Sequence of chain 1.H:
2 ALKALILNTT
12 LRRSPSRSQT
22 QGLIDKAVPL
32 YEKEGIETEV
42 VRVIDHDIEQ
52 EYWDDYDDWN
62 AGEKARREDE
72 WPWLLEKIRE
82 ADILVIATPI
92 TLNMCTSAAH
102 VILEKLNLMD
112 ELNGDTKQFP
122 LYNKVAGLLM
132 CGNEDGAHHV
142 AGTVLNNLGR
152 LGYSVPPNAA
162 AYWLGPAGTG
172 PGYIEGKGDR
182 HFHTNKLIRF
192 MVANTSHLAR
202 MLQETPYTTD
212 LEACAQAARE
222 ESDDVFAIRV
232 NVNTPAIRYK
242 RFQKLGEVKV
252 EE

Sequence of chain 1.G:
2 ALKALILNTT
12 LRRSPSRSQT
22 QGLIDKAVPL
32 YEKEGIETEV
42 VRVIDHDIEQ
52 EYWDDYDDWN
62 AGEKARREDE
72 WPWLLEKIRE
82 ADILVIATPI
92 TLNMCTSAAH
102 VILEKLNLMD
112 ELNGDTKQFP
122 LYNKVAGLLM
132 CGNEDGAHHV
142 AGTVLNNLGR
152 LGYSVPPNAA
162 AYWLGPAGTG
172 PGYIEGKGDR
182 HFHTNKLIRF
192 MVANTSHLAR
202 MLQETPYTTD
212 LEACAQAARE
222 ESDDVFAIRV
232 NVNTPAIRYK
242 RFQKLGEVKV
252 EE

Binding-site contacts:
Ligand atom O7 contacts residue CYS132 of chain 1.E at 3.5 Å (h-bond).
Ligand atom P1 contacts residue THR11 of chain 1.E at 3.5 Å.
Ligand atom O1 contacts residue ARG13 of chain 1.E at 3.0 Å (salt-bridge).
Ligand atom O3 contacts residue THR11 of chain 1.E at 3.5 Å (h-bond).
Ligand atom C14 contacts residue TYR240 of chain 1.G at 3.4 Å (hydrophobic).
Ligand atom P1 contacts residue GLN20 of chain 1.E at 3.5 Å.
Ligand atom O8 contacts residue LEU93 of chain 1.E at 3.4 Å (h-bond).
Ligand atom O1 contacts residue THR11 of chain 1.E at 2.6 Å (h-bond).
Ligand atom C13 contacts residue ILE91 of chain 1.E at 3.1 Å (hydrophobic).
Ligand atom C1 contacts residue GLN20 of chain 1.E at 3.5 Å.
Ligand atom O5 contacts residue CYS132 of chain 1.E at 3.1 Å (h-bond).
Ligand atom N1 contacts residue ILE91 of chain 1.E at 3.2 Å (h-bond).
Ligand atom O2 contacts residue SER19 of chain 1.E at 3.4 Å.
Ligand atom O9 contacts residue ASP136 of chain 1.E at 2.7 Å (salt-bridge).
Ligand atom C12 contacts residue ILE91 of chain 1.E at 3.5 Å (hydrophobic).
Ligand atom O3 contacts residue GLN20 of chain 1.E at 3.4 Å (h-bond).
Ligand atom O2 contacts residue GLN20 of chain 1.E at 2.8 Å (h-bond).
Ligand atom O9 contacts residue GLY133 of chain 1.E at 3.3 Å.
Ligand atom O3 contacts residue SER19 of chain 1.E at 2.5 Å (h-bond).
Ligand atom N3 contacts residue TYR240 of chain 1.G at 3.4 Å.
Ligand atom N3 contacts residue THR92 of chain 1.E at 3.4 Å.
Ligand atom O9 contacts residue GLU135 of chain 1.E at 2.6 Å (salt-bridge).
Ligand atom C6 contacts residue TYR240 of chain 1.G at 3.4 Å (hydrophobic).
Ligand atom C10 contacts residue GLU105 of chain 1.H at 3.4 Å.
Ligand atom N4 contacts residue ASN134 of chain 1.E at 3.1 Å (h-bond).
Ligand atom C12 contacts residue TYR240 of chain 1.G at 3.4 Å (hydrophobic).
Ligand atom O7 contacts residue ILE91 of chain 1.E at 2.7 Å (h-bond).
Ligand atom C16 contacts residue ASN134 of chain 1.E at 3.5 Å.
Ligand atom C14 contacts residue ILE91 of chain 1.E at 3.2 Å (hydrophobic).
Ligand atom N5 contacts residue ASP136 of chain 1.E at 2.8 Å (salt-bridge).
Ligand atom N3 contacts residue ILE91 of chain 1.E at 3.5 Å (h-bond).
Ligand atom C16 contacts residue ASP136 of chain 1.E at 3.4 Å.
Ligand atom C4 contacts residue ILE91 of chain 1.E at 3.4 Å (hydrophobic).
Ligand atom C6 contacts residue ILE91 of chain 1.E at 3.4 Å (hydrophobic).
Ligand atom N3 contacts residue LEU93 of chain 1.E at 3.1 Å (h-bond).
Ligand atom O8 contacts residue ASN94 of chain 1.E at 2.9 Å (h-bond).
Ligand atom C5 contacts residue ASN134 of chain 1.E at 3.5 Å.
Ligand atom O9 contacts residue ASN134 of chain 1.E at 3.0 Å (h-bond).
Ligand atom O2 contacts residue ARG13 of chain 1.E at 3.1 Å (salt-bridge).
Ligand atom O3 contacts residue THR21 of chain 1.E at 2.7 Å (h-bond).

Sequence of chain 1.E:
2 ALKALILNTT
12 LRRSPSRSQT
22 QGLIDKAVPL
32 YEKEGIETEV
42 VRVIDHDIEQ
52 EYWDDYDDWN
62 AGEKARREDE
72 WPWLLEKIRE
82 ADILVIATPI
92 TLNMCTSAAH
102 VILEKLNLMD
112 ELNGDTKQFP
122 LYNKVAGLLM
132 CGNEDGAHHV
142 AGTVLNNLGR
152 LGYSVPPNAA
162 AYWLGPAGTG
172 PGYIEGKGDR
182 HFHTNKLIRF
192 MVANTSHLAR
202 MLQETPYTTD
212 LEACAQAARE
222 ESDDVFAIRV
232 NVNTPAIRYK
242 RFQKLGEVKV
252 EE

A small-molecule ligand and the protein it binds are described below.
Small molecule (SMILES): Cc1cc2nc3c(=O)[nH]c(=O)[nH]c3[n+](CC(=O)[C@@H](O)[C@@H](O)COP(=O)(O)O)c2cc1N